A small-molecule ligand and the protein it binds are described below.
Small molecule (SMILES): CC(=O)N[C@H]1[C@H](O[C@H]2[C@H](O)[C@@H](NC(C)=O)CO[C@@H]2CO)O[C@H](CO)[C@@H](O)[C@@H]1O

Binding-site contacts:
Ligand atom C3 contacts residue ASN17 of chain 1.B at 3.9 Å.
Ligand atom C5 contacts residue ASN17 of chain 1.B at 3.6 Å.
Ligand atom C8 contacts residue CYS15 of chain 1.B at 3.4 Å (hydrophobic).
Ligand atom C5 contacts residue ASN137 of chain 1.B at 3.7 Å.
Ligand atom C2 contacts residue ASN17 of chain 1.B at 2.6 Å.
Ligand atom C1 contacts residue ASN17 of chain 1.B at 1.4 Å.
Ligand atom C8 contacts residue ASN137 of chain 1.B at 4.5 Å.
Ligand atom C7 contacts residue ASN17 of chain 1.B at 3.2 Å.
Ligand atom O5 contacts residue ASN137 of chain 1.B at 3.9 Å.
Ligand atom O7 contacts residue ASN17 of chain 1.B at 3.0 Å (h-bond).
Ligand atom N2 contacts residue ASN17 of chain 1.B at 3.1 Å (h-bond).
Ligand atom C6 contacts residue ASN137 of chain 1.B at 3.8 Å.
Ligand atom O5 contacts residue ASN17 of chain 1.B at 2.3 Å (h-bond).
Ligand atom C8 contacts residue ASN17 of chain 1.B at 4.2 Å.
Ligand atom C1 contacts residue ASN137 of chain 1.B at 4.3 Å.
Ligand atom C4 contacts residue ASN17 of chain 1.B at 4.2 Å.

Sequence of chain 1.B:
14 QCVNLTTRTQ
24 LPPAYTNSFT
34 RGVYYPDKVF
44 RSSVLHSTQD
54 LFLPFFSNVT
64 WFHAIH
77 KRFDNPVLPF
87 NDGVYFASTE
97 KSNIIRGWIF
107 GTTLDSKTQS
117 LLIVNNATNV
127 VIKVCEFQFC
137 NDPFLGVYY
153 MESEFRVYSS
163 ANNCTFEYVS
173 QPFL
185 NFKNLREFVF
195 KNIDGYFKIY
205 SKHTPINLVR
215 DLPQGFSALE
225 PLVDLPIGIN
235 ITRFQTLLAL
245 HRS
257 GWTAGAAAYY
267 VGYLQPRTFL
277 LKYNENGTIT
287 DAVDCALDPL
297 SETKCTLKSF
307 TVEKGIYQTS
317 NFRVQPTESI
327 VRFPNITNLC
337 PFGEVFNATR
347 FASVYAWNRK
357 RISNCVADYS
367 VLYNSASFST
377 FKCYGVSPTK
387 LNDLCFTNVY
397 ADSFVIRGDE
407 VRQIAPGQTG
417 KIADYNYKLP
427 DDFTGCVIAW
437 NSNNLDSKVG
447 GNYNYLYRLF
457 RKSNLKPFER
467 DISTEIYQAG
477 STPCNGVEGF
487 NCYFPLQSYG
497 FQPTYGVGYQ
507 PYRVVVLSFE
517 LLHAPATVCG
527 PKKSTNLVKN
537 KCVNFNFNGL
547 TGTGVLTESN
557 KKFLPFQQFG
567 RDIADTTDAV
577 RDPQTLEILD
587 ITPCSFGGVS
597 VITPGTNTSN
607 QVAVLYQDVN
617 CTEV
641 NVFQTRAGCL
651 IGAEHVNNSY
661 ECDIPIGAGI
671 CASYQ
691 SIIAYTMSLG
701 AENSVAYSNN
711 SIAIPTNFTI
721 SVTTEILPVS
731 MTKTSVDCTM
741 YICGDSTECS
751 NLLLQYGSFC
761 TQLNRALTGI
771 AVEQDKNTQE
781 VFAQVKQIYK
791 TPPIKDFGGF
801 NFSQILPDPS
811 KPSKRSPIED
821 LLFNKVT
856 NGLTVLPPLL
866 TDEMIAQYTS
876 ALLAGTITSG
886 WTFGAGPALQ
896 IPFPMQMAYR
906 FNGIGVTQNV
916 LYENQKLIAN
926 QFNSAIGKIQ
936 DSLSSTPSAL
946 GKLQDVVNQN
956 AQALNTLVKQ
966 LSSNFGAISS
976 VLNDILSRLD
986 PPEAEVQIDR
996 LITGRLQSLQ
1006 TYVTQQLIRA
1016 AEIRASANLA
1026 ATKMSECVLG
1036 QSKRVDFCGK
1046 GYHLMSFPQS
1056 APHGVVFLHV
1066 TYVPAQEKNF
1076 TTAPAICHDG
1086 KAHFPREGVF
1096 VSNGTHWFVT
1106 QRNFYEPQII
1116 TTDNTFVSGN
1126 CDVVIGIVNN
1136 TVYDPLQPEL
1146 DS